Binding-site contacts:
Ligand atom O2 contacts residue ASP370 of chain 1.A at 3.2 Å (salt-bridge).
Ligand atom C11 contacts residue TRP491 of chain 1.A at 3.3 Å (hydrophobic).
Ligand atom O2 contacts residue GLU372 of chain 1.A at 3.1 Å (salt-bridge).
Ligand atom C1 contacts residue THR397 of chain 1.A at 3.7 Å.
Ligand atom C3 contacts residue ASP370 of chain 1.A at 3.2 Å.
Ligand atom N2 contacts residue THR397 of chain 1.A at 3.0 Å (h-bond).
Ligand atom C13 contacts residue BCT1 of chain 1.D at 3.5 Å.
Ligand atom N1 contacts residue BCT1 of chain 1.D at 3.0 Å (h-bond).
Ligand atom O4 contacts residue GLY400 of chain 1.A at 2.8 Å (h-bond).
Ligand atom C2 contacts residue BCT1 of chain 1.D at 3.2 Å.
Ligand atom C1 contacts residue ASP293 of chain 1.A at 3.7 Å.
Ligand atom O3 contacts residue ASP370 of chain 1.A at 2.9 Å (salt-bridge).
Ligand atom N2 contacts residue ASP293 of chain 1.A at 3.5 Å (salt-bridge).
Ligand atom C15 contacts residue ASN368 of chain 1.A at 3.8 Å.
Ligand atom N1 contacts residue LEU398 of chain 1.A at 3.3 Å (h-bond).
Ligand atom C3 contacts residue LEU398 of chain 1.A at 3.8 Å (hydrophobic).
Ligand atom C2 contacts residue LEU398 of chain 1.A at 3.2 Å (hydrophobic).
Ligand atom C2 contacts residue MN1 of chain 1.G at 3.0 Å.
Ligand atom O3 contacts residue LYS300 of chain 1.A at 2.9 Å (salt-bridge).
Ligand atom C16 contacts residue ILE458 of chain 1.A at 3.7 Å (hydrophobic).
Ligand atom N1 contacts residue ASP370 of chain 1.A at 3.7 Å.
Ligand atom C3 contacts residue MN1 of chain 1.G at 3.0 Å.
Ligand atom C12 contacts residue ALA487 of chain 1.A at 3.6 Å (hydrophobic).
Ligand atom O2 contacts residue BCT1 of chain 1.D at 2.5 Å (h-bond).
Ligand atom O4 contacts residue THR399 of chain 1.A at 3.5 Å.
Ligand atom C6 contacts residue LEU398 of chain 1.A at 3.5 Å (hydrophobic).
Ligand atom N2 contacts residue ASP311 of chain 1.A at 2.7 Å (salt-bridge).
Ligand atom O2 contacts residue ASP293 of chain 1.A at 2.9 Å (salt-bridge).
Ligand atom C2 contacts residue ASP293 of chain 1.A at 3.8 Å.
Ligand atom O2 contacts residue MN1 of chain 1.F at 2.1 Å.
Ligand atom O3 contacts residue MN1 of chain 1.G at 2.5 Å.
Ligand atom N2 contacts residue MN1 of chain 1.F at 2.3 Å.
Ligand atom C1 contacts residue MN1 of chain 1.F at 3.1 Å.
Ligand atom C6 contacts residue THR397 of chain 1.A at 3.6 Å.
Ligand atom O2 contacts residue LYS288 of chain 1.A at 3.2 Å (salt-bridge).
Ligand atom C2 contacts residue MN1 of chain 1.F at 3.0 Å.
Ligand atom C2 contacts residue LYS288 of chain 1.A at 3.8 Å.
Ligand atom O2 contacts residue MN1 of chain 1.G at 2.2 Å.
Ligand atom C3 contacts residue BCT1 of chain 1.D at 3.5 Å.
Ligand atom N2 contacts residue LYS288 of chain 1.A at 3.2 Å (salt-bridge).

Sequence of chain 1.A:
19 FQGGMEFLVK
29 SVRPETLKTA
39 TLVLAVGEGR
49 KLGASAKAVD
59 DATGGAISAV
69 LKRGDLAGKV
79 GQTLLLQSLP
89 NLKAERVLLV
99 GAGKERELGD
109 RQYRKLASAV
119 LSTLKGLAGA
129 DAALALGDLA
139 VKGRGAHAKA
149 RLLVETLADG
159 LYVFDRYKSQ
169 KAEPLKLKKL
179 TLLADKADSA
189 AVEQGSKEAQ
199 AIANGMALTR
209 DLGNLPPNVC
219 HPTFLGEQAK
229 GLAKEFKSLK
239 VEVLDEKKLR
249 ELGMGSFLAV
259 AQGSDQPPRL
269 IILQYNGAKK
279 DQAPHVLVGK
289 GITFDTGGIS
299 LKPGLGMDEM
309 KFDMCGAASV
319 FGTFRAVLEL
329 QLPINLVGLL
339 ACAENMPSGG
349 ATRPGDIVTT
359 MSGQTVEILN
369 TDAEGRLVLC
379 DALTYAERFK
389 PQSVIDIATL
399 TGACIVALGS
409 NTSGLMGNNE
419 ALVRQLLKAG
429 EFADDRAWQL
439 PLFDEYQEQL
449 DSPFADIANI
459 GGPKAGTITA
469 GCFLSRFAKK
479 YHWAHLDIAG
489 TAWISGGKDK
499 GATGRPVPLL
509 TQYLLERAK

A protein and the small-molecule ligand that binds it are described below.
Small molecule (SMILES): CC(C)C[C@H](NC(=O)[C@@H](O)[C@H](N)Cc1ccccc1)C(=O)O